Sequence of chain 1.B:
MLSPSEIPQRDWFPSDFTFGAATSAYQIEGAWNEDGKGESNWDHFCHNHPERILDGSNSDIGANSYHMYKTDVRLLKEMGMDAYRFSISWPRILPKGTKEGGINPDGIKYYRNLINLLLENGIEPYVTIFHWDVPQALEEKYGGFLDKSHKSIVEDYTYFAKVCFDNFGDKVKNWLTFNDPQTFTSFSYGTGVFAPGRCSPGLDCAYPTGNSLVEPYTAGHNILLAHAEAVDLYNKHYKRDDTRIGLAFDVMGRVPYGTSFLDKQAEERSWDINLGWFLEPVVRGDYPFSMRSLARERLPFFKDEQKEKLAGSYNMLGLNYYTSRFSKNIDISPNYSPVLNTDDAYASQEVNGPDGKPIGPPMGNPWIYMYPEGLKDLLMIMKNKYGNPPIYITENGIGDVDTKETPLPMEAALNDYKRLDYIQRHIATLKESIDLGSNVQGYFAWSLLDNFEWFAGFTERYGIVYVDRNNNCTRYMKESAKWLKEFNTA

This protein binds this small molecule.
Small molecule (SMILES): OC[C@H]1O[C@@H](O)[C@H](O)[C@@H](O)[C@@H]1O

Binding-site contacts:
Ligand atom C2 contacts residue GLU406 of chain 1.B at 3.6 Å.
Ligand atom C4 contacts residue DHR1 of chain 1.F at 4.2 Å.
Ligand atom C2 contacts residue ASP191 of chain 1.B at 4.3 Å.
Ligand atom O1 contacts residue TRP378 of chain 1.B at 4.1 Å.
Ligand atom O1 contacts residue THR194 of chain 1.B at 4.1 Å.
Ligand atom C3 contacts residue TRP457 of chain 1.B at 3.7 Å (hydrophobic).
Ligand atom O1 contacts residue DHR1 of chain 1.F at 1.5 Å.
Ligand atom O2 contacts residue TYR333 of chain 1.B at 3.0 Å.
Ligand atom C6 contacts residue TRP378 of chain 1.B at 3.9 Å (hydrophobic).
Ligand atom O6 contacts residue GLU464 of chain 1.B at 2.8 Å (salt-bridge).
Ligand atom O4 contacts residue TYR473 of chain 1.B at 3.7 Å.
Ligand atom C5 contacts residue TRP378 of chain 1.B at 3.5 Å (hydrophobic).
Ligand atom C5 contacts residue TYR473 of chain 1.B at 3.6 Å (hydrophobic).
Ligand atom C3 contacts residue GLU406 of chain 1.B at 3.7 Å.
Ligand atom C3 contacts residue TYR333 of chain 1.B at 3.0 Å (hydrophobic).
Ligand atom O4 contacts residue GLU464 of chain 1.B at 2.9 Å (salt-bridge).
Ligand atom C5 contacts residue DHR1 of chain 1.F at 4.0 Å.
Ligand atom C4 contacts residue TYR333 of chain 1.B at 4.3 Å (hydrophobic).
Ligand atom O5 contacts residue TRP378 of chain 1.B at 3.4 Å.
Ligand atom C6 contacts residue GLU464 of chain 1.B at 4.0 Å.
Ligand atom C6 contacts residue TYR473 of chain 1.B at 3.3 Å (hydrophobic).
Ligand atom O6 contacts residue TRP465 of chain 1.B at 4.0 Å.
Ligand atom O5 contacts residue DHR1 of chain 1.F at 2.7 Å.
Ligand atom O3 contacts residue TYR333 of chain 1.B at 3.1 Å (h-bond).
Ligand atom O4 contacts residue TRP457 of chain 1.B at 3.2 Å (h-bond).
Ligand atom C3 contacts residue DHR1 of chain 1.F at 4.3 Å.
Ligand atom O2 contacts residue GLU406 of chain 1.B at 2.5 Å (salt-bridge).
Ligand atom C1 contacts residue TYR333 of chain 1.B at 3.9 Å (hydrophobic).
Ligand atom O6 contacts residue TYR473 of chain 1.B at 4.0 Å.
Ligand atom O3 contacts residue GLU406 of chain 1.B at 3.2 Å (salt-bridge).
Ligand atom O3 contacts residue TRP457 of chain 1.B at 3.1 Å.
Ligand atom C2 contacts residue DHR1 of chain 1.F at 3.3 Å.
Ligand atom C1 contacts residue DHR1 of chain 1.F at 2.6 Å.
Ligand atom O2 contacts residue ASP191 of chain 1.B at 3.6 Å (salt-bridge).
Ligand atom C4 contacts residue TRP457 of chain 1.B at 4.0 Å (hydrophobic).
Ligand atom O2 contacts residue DHR1 of chain 1.F at 4.1 Å.
Ligand atom C4 contacts residue GLU464 of chain 1.B at 3.9 Å.
Ligand atom C6 contacts residue DHR1 of chain 1.F at 4.0 Å.
Ligand atom C2 contacts residue TYR333 of chain 1.B at 3.7 Å (hydrophobic).
Ligand atom C1 contacts residue TRP378 of chain 1.B at 3.7 Å (hydrophobic).